The small molecule below binds the protein below.
Small molecule (SMILES): CC(=O)N[C@H]1[C@H](O[C@H]2[C@H](O)[C@@H](NC(C)=O)CO[C@@H]2CO)O[C@H](CO)[C@@H](O)[C@@H]1O

Binding-site contacts:
Ligand atom O6 contacts residue THR273 of chain 3.D at 4.3 Å.
Ligand atom C4 contacts residue ASN271 of chain 3.D at 4.2 Å.
Ligand atom O6 contacts residue ILE292 of chain 3.D at 3.3 Å.
Ligand atom C7 contacts residue ASN271 of chain 3.D at 3.6 Å.
Ligand atom C3 contacts residue ASN271 of chain 3.D at 3.8 Å.
Ligand atom C1 contacts residue ILE292 of chain 3.D at 4.0 Å (hydrophobic).
Ligand atom C2 contacts residue ASN271 of chain 3.D at 2.5 Å.
Ligand atom C6 contacts residue ILE292 of chain 3.D at 4.2 Å (hydrophobic).
Ligand atom O7 contacts residue ASN271 of chain 3.D at 3.8 Å.
Ligand atom O5 contacts residue ASN271 of chain 3.D at 2.4 Å (h-bond).
Ligand atom O5 contacts residue ILE292 of chain 3.D at 3.4 Å.
Ligand atom C8 contacts residue VAL410 of chain 3.D at 3.8 Å (hydrophobic).
Ligand atom N2 contacts residue ASN271 of chain 3.D at 2.9 Å (h-bond).
Ligand atom C5 contacts residue ASN271 of chain 3.D at 3.7 Å.
Ligand atom C1 contacts residue ASN271 of chain 3.D at 1.4 Å.

Sequence of chain 3.D:
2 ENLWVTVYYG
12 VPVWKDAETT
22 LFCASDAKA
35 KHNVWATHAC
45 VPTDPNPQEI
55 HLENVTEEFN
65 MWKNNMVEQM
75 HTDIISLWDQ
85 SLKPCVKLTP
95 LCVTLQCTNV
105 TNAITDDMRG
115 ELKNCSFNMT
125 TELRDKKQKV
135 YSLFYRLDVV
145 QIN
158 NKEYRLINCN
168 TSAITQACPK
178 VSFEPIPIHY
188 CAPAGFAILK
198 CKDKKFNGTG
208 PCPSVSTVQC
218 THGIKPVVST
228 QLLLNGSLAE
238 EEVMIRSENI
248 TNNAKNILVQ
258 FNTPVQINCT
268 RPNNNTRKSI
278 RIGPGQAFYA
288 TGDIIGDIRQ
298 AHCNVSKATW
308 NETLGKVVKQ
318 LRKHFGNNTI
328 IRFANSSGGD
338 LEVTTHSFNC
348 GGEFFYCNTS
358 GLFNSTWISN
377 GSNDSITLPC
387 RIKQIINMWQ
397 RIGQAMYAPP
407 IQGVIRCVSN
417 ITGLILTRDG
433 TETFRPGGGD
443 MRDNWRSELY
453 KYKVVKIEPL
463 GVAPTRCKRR